Sequence of chain 1.C:
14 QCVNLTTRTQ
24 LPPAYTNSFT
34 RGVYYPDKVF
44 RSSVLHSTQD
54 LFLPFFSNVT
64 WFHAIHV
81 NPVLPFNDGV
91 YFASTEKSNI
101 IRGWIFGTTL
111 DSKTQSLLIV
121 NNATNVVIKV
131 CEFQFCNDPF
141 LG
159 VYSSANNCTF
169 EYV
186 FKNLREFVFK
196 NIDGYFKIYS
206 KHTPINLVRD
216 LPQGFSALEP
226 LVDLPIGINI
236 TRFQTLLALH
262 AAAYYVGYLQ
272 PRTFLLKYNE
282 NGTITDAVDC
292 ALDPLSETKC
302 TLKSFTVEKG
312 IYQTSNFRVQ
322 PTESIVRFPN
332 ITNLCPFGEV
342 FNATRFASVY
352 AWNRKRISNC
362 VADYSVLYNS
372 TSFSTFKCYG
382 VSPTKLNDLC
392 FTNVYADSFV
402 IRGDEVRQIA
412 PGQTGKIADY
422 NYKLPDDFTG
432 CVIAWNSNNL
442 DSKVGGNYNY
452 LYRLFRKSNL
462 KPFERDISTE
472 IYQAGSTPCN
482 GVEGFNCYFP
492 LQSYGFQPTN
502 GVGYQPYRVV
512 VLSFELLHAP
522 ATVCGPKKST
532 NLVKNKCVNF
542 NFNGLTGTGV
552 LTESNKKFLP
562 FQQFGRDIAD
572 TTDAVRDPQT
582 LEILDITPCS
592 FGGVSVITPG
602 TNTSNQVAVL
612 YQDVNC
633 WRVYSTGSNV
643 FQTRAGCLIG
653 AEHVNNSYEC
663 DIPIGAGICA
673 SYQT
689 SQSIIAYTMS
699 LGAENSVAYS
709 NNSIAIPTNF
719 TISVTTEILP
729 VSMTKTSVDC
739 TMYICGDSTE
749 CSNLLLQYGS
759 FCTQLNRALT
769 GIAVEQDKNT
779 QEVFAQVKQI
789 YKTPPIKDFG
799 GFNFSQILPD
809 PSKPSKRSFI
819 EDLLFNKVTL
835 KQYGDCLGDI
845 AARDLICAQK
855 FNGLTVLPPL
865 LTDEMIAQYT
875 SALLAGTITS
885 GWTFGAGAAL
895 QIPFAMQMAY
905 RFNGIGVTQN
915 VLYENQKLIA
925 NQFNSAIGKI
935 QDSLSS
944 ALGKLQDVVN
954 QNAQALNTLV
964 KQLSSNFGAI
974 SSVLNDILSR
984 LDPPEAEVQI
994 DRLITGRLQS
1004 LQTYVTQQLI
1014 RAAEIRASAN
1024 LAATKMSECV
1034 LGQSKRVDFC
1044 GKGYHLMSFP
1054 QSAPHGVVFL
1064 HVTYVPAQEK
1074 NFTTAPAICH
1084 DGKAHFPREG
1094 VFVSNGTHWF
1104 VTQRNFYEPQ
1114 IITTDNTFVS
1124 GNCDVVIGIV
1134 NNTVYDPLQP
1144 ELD

Binding-site contacts:
Ligand atom C7 contacts residue ASN1134 of chain 1.C at 3.6 Å.
Ligand atom C5 contacts residue ASN1134 of chain 1.C at 3.6 Å.
Ligand atom N2 contacts residue ASN1134 of chain 1.C at 2.9 Å (h-bond).
Ligand atom C2 contacts residue ASN1134 of chain 1.C at 2.5 Å.
Ligand atom C4 contacts residue ASN1134 of chain 1.C at 4.2 Å.
Ligand atom O5 contacts residue ASN1134 of chain 1.C at 2.4 Å (h-bond).
Ligand atom C8 contacts residue ASN1134 of chain 1.C at 4.0 Å.
Ligand atom O6 contacts residue ASN1134 of chain 1.C at 4.5 Å.
Ligand atom C3 contacts residue ASN1134 of chain 1.C at 3.8 Å.
Ligand atom C1 contacts residue ASN1134 of chain 1.C at 1.4 Å.

This protein binds this small molecule.
Small molecule (SMILES): CC(=O)N[C@H]1[C@H](O[C@H]2[C@H](O)[C@@H](NC(C)=O)CO[C@@H]2CO)O[C@H](CO)[C@@H](O)[C@@H]1O